This protein binds this small molecule.
Small molecule (SMILES): OC[C@H]1O[C@H](O[C@H]2[C@H](O)[C@@H](O)[C@@H](O)O[C@@H]2CO)[C@H](O)[C@@H](O)[C@@H]1O

Sequence of chain 1.D:
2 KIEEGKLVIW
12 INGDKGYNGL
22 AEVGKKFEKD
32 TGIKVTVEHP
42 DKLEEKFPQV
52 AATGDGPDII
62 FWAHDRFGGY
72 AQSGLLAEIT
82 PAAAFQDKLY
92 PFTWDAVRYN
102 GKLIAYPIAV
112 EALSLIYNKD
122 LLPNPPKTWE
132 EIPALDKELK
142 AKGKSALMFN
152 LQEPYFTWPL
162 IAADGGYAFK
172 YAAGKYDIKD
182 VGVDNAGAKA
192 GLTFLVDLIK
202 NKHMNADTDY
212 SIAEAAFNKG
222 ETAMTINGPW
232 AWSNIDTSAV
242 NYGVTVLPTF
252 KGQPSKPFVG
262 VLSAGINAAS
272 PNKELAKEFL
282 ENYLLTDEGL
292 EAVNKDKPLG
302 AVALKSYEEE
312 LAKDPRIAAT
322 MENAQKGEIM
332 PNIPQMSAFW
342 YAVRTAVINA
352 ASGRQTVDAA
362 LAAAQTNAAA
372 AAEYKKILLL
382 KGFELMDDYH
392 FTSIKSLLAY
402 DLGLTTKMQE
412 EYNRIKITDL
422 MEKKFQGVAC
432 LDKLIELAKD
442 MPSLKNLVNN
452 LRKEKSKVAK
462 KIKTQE

Binding-site contacts:
Ligand atom C3 contacts residue ASP66 of chain 1.D at 3.5 Å.
Ligand atom O6 contacts residue TYR156 of chain 1.D at 3.0 Å (h-bond).
Ligand atom O6 contacts residue PRO155 of chain 1.D at 3.3 Å.
Ligand atom C3 contacts residue TRP63 of chain 1.D at 3.5 Å (hydrophobic).
Ligand atom C1 contacts residue TRP231 of chain 1.D at 3.7 Å (hydrophobic).
Ligand atom O3 contacts residue TRP341 of chain 1.D at 3.9 Å.
Ligand atom O2 contacts residue ASP66 of chain 1.D at 2.7 Å (salt-bridge).
Ligand atom C2 contacts residue LYS16 of chain 1.D at 3.8 Å.
Ligand atom O2 contacts residue LYS16 of chain 1.D at 2.8 Å (salt-bridge).
Ligand atom O1 contacts residue ASP15 of chain 1.D at 2.8 Å (salt-bridge).
Ligand atom O5 contacts residue ASP15 of chain 1.D at 3.9 Å.
Ligand atom C6 contacts residue GLU154 of chain 1.D at 3.4 Å.
Ligand atom C1 contacts residue ASP15 of chain 1.D at 3.4 Å.
Ligand atom O6 contacts residue PHE157 of chain 1.D at 3.7 Å.
Ligand atom C6 contacts residue TRP341 of chain 1.D at 3.6 Å (hydrophobic).
Ligand atom C4 contacts residue TRP341 of chain 1.D at 3.6 Å (hydrophobic).
Ligand atom O1 contacts residue LYS16 of chain 1.D at 3.0 Å (salt-bridge).
Ligand atom C4 contacts residue TYR156 of chain 1.D at 3.9 Å (hydrophobic).
Ligand atom C6 contacts residue TYR156 of chain 1.D at 3.8 Å (hydrophobic).
Ligand atom C2 contacts residue GLU112 of chain 1.D at 3.4 Å.
Ligand atom C2 contacts residue ASP66 of chain 1.D at 3.4 Å.
Ligand atom O2 contacts residue GLU112 of chain 1.D at 2.6 Å (salt-bridge).
Ligand atom O2 contacts residue ALA64 of chain 1.D at 3.4 Å.
Ligand atom O3 contacts residue ARG67 of chain 1.D at 2.9 Å (salt-bridge).
Ligand atom O2 contacts residue TRP63 of chain 1.D at 3.4 Å (h-bond).
Ligand atom C2 contacts residue TRP231 of chain 1.D at 3.7 Å (hydrophobic).
Ligand atom C6 contacts residue PHE157 of chain 1.D at 3.8 Å (hydrophobic).
Ligand atom O3 contacts residue ALA64 of chain 1.D at 3.4 Å.
Ligand atom O4 contacts residue ARG67 of chain 1.D at 2.9 Å (salt-bridge).
Ligand atom O3 contacts residue ASP66 of chain 1.D at 2.6 Å (salt-bridge).
Ligand atom C6 contacts residue PRO155 of chain 1.D at 3.9 Å (hydrophobic).
Ligand atom C4 contacts residue ARG67 of chain 1.D at 3.9 Å.
Ligand atom C1 contacts residue LYS16 of chain 1.D at 3.7 Å.
Ligand atom O5 contacts residue TYR156 of chain 1.D at 3.2 Å.
Ligand atom O2 contacts residue TRP231 of chain 1.D at 3.8 Å.
Ligand atom O6 contacts residue GLU154 of chain 1.D at 2.7 Å (salt-bridge).
Ligand atom C1 contacts residue TYR156 of chain 1.D at 3.5 Å (hydrophobic).
Ligand atom O1 contacts residue ASN13 of chain 1.D at 3.8 Å.
Ligand atom O3 contacts residue GLU112 of chain 1.D at 3.8 Å.
Ligand atom O3 contacts residue TRP63 of chain 1.D at 3.2 Å (h-bond).